Binding-site contacts:
Ligand atom C1 contacts residue ASN753 of chain 1.A at 1.4 Å.
Ligand atom C5 contacts residue ASN753 of chain 1.A at 3.6 Å.
Ligand atom N2 contacts residue ASN753 of chain 1.A at 3.1 Å (h-bond).
Ligand atom O7 contacts residue ASN753 of chain 1.A at 3.1 Å (h-bond).
Ligand atom O5 contacts residue ASN753 of chain 1.A at 2.3 Å (h-bond).
Ligand atom C8 contacts residue ASN753 of chain 1.A at 3.6 Å.
Ligand atom C7 contacts residue ASN753 of chain 1.A at 3.0 Å.
Ligand atom C3 contacts residue ASN753 of chain 1.A at 3.9 Å.
Ligand atom C2 contacts residue ASN753 of chain 1.A at 2.6 Å.
Ligand atom O6 contacts residue ASN753 of chain 1.A at 4.3 Å.
Ligand atom C6 contacts residue MET376 of chain 1.A at 4.4 Å (hydrophobic).
Ligand atom O6 contacts residue MET376 of chain 1.A at 3.7 Å.
Ligand atom C4 contacts residue ASN753 of chain 1.A at 4.2 Å.

The small molecule below binds the protein below.
Small molecule (SMILES): CC(=O)N[C@@H]1[C@@H](O)[C@H](O)[C@@H](CO)O[C@H]1O

Sequence of chain 1.A:
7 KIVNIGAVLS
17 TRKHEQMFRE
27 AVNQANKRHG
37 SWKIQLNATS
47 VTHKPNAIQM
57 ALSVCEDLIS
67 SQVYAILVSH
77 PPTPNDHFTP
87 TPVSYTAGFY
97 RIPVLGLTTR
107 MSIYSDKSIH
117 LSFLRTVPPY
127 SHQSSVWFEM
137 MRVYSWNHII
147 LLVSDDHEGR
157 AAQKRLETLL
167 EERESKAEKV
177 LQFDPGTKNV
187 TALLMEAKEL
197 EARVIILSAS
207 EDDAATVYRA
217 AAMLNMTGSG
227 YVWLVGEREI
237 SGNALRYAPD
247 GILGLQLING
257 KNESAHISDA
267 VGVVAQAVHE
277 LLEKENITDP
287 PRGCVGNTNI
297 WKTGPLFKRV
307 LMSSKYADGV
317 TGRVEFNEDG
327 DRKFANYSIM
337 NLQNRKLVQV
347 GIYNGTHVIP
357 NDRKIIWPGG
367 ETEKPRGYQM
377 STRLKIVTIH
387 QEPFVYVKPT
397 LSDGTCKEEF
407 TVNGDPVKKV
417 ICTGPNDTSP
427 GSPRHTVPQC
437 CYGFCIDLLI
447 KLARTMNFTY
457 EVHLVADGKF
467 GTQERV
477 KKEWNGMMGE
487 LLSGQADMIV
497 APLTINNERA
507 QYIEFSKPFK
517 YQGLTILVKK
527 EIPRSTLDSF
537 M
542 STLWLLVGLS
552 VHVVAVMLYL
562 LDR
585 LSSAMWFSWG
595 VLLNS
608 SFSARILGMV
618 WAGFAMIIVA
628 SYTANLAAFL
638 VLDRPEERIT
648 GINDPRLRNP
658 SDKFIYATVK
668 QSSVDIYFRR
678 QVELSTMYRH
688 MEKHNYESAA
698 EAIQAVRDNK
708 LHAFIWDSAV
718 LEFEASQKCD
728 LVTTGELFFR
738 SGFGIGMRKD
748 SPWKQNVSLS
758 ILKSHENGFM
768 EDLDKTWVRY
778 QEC